Binding-site contacts:
Ligand atom C09 contacts residue MET91 of chain 1.A at 4.1 Å (hydrophobic).
Ligand atom C17 contacts residue MET124 of chain 1.A at 3.7 Å (hydrophobic).
Ligand atom C03 contacts residue MET46 of chain 1.A at 3.8 Å (hydrophobic).
Ligand atom C17 contacts residue ILE127 of chain 1.A at 3.8 Å (hydrophobic).
Ligand atom C18 contacts residue MET124 of chain 1.A at 3.9 Å (hydrophobic).
Ligand atom C09 contacts residue LEU90 of chain 1.A at 3.3 Å (hydrophobic).
Ligand atom C15 contacts residue PHE107 of chain 1.A at 3.7 Å (hydrophobic).
Ligand atom O01 contacts residue LEU239 of chain 1.A at 3.5 Å.
Ligand atom C10 contacts residue GLU56 of chain 1.A at 3.4 Å.
Ligand atom O01 contacts residue LEU243 of chain 1.A at 3.6 Å.
Ligand atom C22 contacts residue ALA53 of chain 1.A at 3.6 Å (hydrophobic).
Ligand atom C03 contacts residue LEU228 of chain 1.A at 3.8 Å (hydrophobic).
Ligand atom C21 contacts residue ALA53 of chain 1.A at 3.7 Å (hydrophobic).
Ligand atom C22 contacts residue LEU228 of chain 1.A at 3.6 Å (hydrophobic).
Ligand atom C10 contacts residue LEU90 of chain 1.A at 3.9 Å (hydrophobic).
Ligand atom O01 contacts residue THR50 of chain 1.A at 3.0 Å (h-bond).
Ligand atom C09 contacts residue LEU94 of chain 1.A at 4.1 Å (hydrophobic).
Ligand atom O11 contacts residue LEU90 of chain 1.A at 3.4 Å (h-bond).
Ligand atom C04 contacts residue LEU49 of chain 1.A at 3.5 Å (hydrophobic).
Ligand atom C02 contacts residue LEU228 of chain 1.A at 3.7 Å (hydrophobic).
Ligand atom C12 contacts residue PHE107 of chain 1.A at 3.9 Å (hydrophobic).
Ligand atom O11 contacts residue GLU56 of chain 1.A at 2.8 Å (salt-bridge).
Ligand atom C16 contacts residue MET124 of chain 1.A at 4.0 Å (hydrophobic).
Ligand atom C04 contacts residue MET46 of chain 1.A at 4.1 Å (hydrophobic).
Ligand atom C21 contacts residue LEU228 of chain 1.A at 4.0 Å (hydrophobic).
Ligand atom C02 contacts residue THR50 of chain 1.A at 3.8 Å.
Ligand atom C08 contacts residue LEU90 of chain 1.A at 4.1 Å (hydrophobic).
Ligand atom C02 contacts residue LEU49 of chain 1.A at 4.1 Å (hydrophobic).
Ligand atom C19 contacts residue GLY224 of chain 1.A at 4.0 Å.
Ligand atom C13 contacts residue ALA53 of chain 1.A at 4.0 Å (hydrophobic).
Ligand atom C03 contacts residue THR50 of chain 1.A at 3.7 Å.
Ligand atom C16 contacts residue PHE128 of chain 1.A at 3.9 Å (hydrophobic).
Ligand atom C13 contacts residue PHE107 of chain 1.A at 4.0 Å (hydrophobic).
Ligand atom C12 contacts residue GLU56 of chain 1.A at 3.5 Å.
Ligand atom C19 contacts residue MET91 of chain 1.A at 3.6 Å (hydrophobic).
Ligand atom O11 contacts residue LEU94 of chain 1.A at 3.9 Å.
Ligand atom O01 contacts residue LEU228 of chain 1.A at 4.0 Å.
Ligand atom C03 contacts residue LEU49 of chain 1.A at 3.7 Å (hydrophobic).
Ligand atom C18 contacts residue ILE127 of chain 1.A at 3.8 Å (hydrophobic).
Ligand atom O11 contacts residue ARG97 of chain 1.A at 3.2 Å (salt-bridge).

The small molecule below binds the protein below.
Small molecule (SMILES): Oc1ccc(C(=C2CCCCCC2)c2ccc(O)cc2)cc1

Sequence of chain 1.A:
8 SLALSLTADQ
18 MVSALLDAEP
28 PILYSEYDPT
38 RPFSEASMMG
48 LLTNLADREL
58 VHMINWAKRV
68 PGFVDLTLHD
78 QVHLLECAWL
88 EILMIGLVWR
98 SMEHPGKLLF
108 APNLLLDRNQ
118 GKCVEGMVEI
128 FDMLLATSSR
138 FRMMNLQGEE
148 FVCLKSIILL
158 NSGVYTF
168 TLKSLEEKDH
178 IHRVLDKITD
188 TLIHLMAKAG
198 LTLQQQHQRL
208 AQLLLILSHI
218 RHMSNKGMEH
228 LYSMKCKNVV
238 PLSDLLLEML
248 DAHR